Binding-site contacts:
Ligand atom O66 contacts residue GLY163 of chain 1.A at 3.4 Å (h-bond).
Ligand atom C4 contacts residue HIS40 of chain 1.A at 3.8 Å.
Ligand atom C61 contacts residue GLY163 of chain 1.A at 3.8 Å.
Ligand atom C65 contacts residue ARG143 of chain 1.A at 3.7 Å.
Ligand atom C65 contacts residue THR142 of chain 1.A at 3.6 Å.
Ligand atom C65 contacts residue GLY164 of chain 1.A at 3.5 Å.
Ligand atom C39 contacts residue CYS147 of chain 1.A at 4.1 Å (hydrophobic).
Ligand atom N69 contacts residue GLY164 of chain 1.A at 3.9 Å.
Ligand atom N69 contacts residue ALA144 of chain 1.A at 3.9 Å.
Ligand atom O66 contacts residue HIS161 of chain 1.A at 2.8 Å (h-bond).
Ligand atom C61 contacts residue GLY164 of chain 1.A at 3.7 Å.
Ligand atom C82 contacts residue CYS147 of chain 1.A at 2.8 Å (hydrophobic).
Ligand atom C39 contacts residue VAL162 of chain 1.A at 3.8 Å (hydrophobic).
Ligand atom O66 contacts residue ARG143 of chain 1.A at 3.6 Å (salt-bridge).
Ligand atom O88 contacts residue ALA144 of chain 1.A at 3.3 Å.
Ligand atom C65 contacts residue ALA144 of chain 1.A at 4.1 Å (hydrophobic).
Ligand atom C65 contacts residue GLY163 of chain 1.A at 3.7 Å.
Ligand atom C57 contacts residue CYS147 of chain 1.A at 2.7 Å (hydrophobic).
Ligand atom C71 contacts residue ALA144 of chain 1.A at 3.9 Å (hydrophobic).
Ligand atom O66 contacts residue GLY164 of chain 1.A at 3.5 Å (h-bond).
Ligand atom N69 contacts residue ARG143 of chain 1.A at 3.7 Å.
Ligand atom C65 contacts residue HIS161 of chain 1.A at 3.9 Å.
Ligand atom C71 contacts residue GLY164 of chain 1.A at 4.0 Å.
Ligand atom C59 contacts residue HIS161 of chain 1.A at 3.9 Å.
Ligand atom O88 contacts residue GLY145 of chain 1.A at 3.4 Å (h-bond).
Ligand atom N49 contacts residue CYS147 of chain 1.A at 3.0 Å (h-bond).
Ligand atom O37 contacts residue VAL162 of chain 1.A at 3.6 Å (h-bond).
Ligand atom C63 contacts residue CYS147 of chain 1.A at 1.8 Å (hydrophobic).
Ligand atom N49 contacts residue GLY163 of chain 1.A at 3.9 Å.
Ligand atom C2 contacts residue GLY128 of chain 1.A at 3.9 Å.
Ligand atom C59 contacts residue ARG143 of chain 1.A at 3.9 Å.
Ligand atom C73 contacts residue ARG143 of chain 1.A at 4.2 Å.
Ligand atom N49 contacts residue VAL162 of chain 1.A at 3.2 Å (h-bond).
Ligand atom C59 contacts residue CYS147 of chain 1.A at 3.2 Å (hydrophobic).
Ligand atom N69 contacts residue THR142 of chain 1.A at 3.1 Å (h-bond).
Ligand atom O66 contacts residue THR142 of chain 1.A at 2.6 Å (h-bond).
Ligand atom C2 contacts residue LEU127 of chain 1.A at 3.8 Å (hydrophobic).
Ligand atom C2 contacts residue HIS40 of chain 1.A at 3.7 Å.
Ligand atom C73 contacts residue ALA144 of chain 1.A at 3.8 Å (hydrophobic).
Ligand atom C59 contacts residue GLY163 of chain 1.A at 4.0 Å.

A protein and the small-molecule ligand that binds it are described below.
Small molecule (SMILES): CCOC(=O)CC[C@H](C[C@@H]1CCNC1=O)NC(=O)OC(C)(C)C

Sequence of chain 1.A:
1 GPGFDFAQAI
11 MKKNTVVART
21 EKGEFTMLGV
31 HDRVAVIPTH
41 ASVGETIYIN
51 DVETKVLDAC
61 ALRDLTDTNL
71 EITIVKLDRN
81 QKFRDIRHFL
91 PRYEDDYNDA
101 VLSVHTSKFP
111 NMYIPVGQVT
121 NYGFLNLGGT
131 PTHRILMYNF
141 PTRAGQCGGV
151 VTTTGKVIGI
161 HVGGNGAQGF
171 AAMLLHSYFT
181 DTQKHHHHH